Sequence of chain 1.A:
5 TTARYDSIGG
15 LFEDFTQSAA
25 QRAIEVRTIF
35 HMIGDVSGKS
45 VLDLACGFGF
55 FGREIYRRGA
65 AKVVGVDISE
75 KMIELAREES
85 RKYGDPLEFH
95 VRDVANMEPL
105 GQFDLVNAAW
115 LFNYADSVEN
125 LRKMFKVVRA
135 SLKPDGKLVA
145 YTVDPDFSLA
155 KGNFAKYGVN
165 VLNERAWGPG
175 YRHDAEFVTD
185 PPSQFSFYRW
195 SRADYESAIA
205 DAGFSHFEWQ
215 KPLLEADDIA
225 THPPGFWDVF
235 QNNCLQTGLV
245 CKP

Binding-site contacts:
Ligand atom N6 contacts residue PHE181 of chain 1.A at 3.8 Å.
Ligand atom C4 contacts residue TYR118 of chain 1.A at 3.8 Å (hydrophobic).
Ligand atom N6 contacts residue TRP114 of chain 1.A at 3.4 Å (h-bond).
Ligand atom N5 contacts residue TRP114 of chain 1.A at 3.5 Å.
Ligand atom O2 contacts residue VAL163 of chain 1.A at 3.8 Å.
Ligand atom C12 contacts residue LEU239 of chain 1.A at 3.9 Å (hydrophobic).
Ligand atom C4 contacts residue PHE181 of chain 1.A at 3.7 Å (hydrophobic).
Ligand atom C9 contacts residue GLN25 of chain 1.A at 3.8 Å.
Ligand atom N3 contacts residue PHE181 of chain 1.A at 3.9 Å.
Ligand atom O1 contacts residue ASN117 of chain 1.A at 2.8 Å (h-bond).
Ligand atom O1 contacts residue TRP114 of chain 1.A at 3.8 Å.
Ligand atom C12 contacts residue TRP114 of chain 1.A at 3.8 Å (hydrophobic).
Ligand atom C12 contacts residue PHE191 of chain 1.A at 3.7 Å (hydrophobic).
Ligand atom C4 contacts residue SAH1 of chain 1.B at 3.5 Å.
Ligand atom O2 contacts residue GLN25 of chain 1.A at 3.4 Å (h-bond).
Ligand atom O1 contacts residue PHE189 of chain 1.A at 3.5 Å.
Ligand atom N8 contacts residue TRP114 of chain 1.A at 3.4 Å.
Ligand atom C2 contacts residue TYR118 of chain 1.A at 3.9 Å (hydrophobic).
Ligand atom C4 contacts residue TYR9 of chain 1.A at 3.5 Å (hydrophobic).
Ligand atom N3 contacts residue TRP114 of chain 1.A at 3.6 Å.
Ligand atom C4 contacts residue TRP114 of chain 1.A at 3.6 Å (hydrophobic).
Ligand atom C4 contacts residue PHE16 of chain 1.A at 3.8 Å (hydrophobic).
Ligand atom O2 contacts residue LEU239 of chain 1.A at 3.6 Å.
Ligand atom C9 contacts residue TRP114 of chain 1.A at 3.4 Å (hydrophobic).
Ligand atom O1 contacts residue TYR118 of chain 1.A at 3.5 Å (h-bond).
Ligand atom C2 contacts residue TRP114 of chain 1.A at 3.5 Å (hydrophobic).
Ligand atom C1 contacts residue PHE189 of chain 1.A at 3.8 Å (hydrophobic).
Ligand atom N5 contacts residue PHE16 of chain 1.A at 3.4 Å.
Ligand atom N3 contacts residue TYR118 of chain 1.A at 3.0 Å (h-bond).
Ligand atom C7 contacts residue TRP114 of chain 1.A at 3.5 Å (hydrophobic).
Ligand atom C12 contacts residue VAL147 of chain 1.A at 3.8 Å (hydrophobic).
Ligand atom N10 contacts residue TRP114 of chain 1.A at 3.5 Å.
Ligand atom N3 contacts residue TYR9 of chain 1.A at 3.7 Å.
Ligand atom O2 contacts residue TRP114 of chain 1.A at 3.6 Å.
Ligand atom N5 contacts residue PHE181 of chain 1.A at 3.8 Å.
Ligand atom N6 contacts residue PHE19 of chain 1.A at 3.8 Å.
Ligand atom C1 contacts residue ASN117 of chain 1.A at 3.7 Å.
Ligand atom N8 contacts residue GLN25 of chain 1.A at 3.2 Å (h-bond).
Ligand atom C1 contacts residue TRP114 of chain 1.A at 3.5 Å (hydrophobic).
Ligand atom N8 contacts residue VAL163 of chain 1.A at 3.9 Å.

A protein and the small-molecule ligand that binds it are described below.
Small molecule (SMILES): Cn1c(=O)[nH]c2nncnc2c1=O